Sequence of chain 23.B:
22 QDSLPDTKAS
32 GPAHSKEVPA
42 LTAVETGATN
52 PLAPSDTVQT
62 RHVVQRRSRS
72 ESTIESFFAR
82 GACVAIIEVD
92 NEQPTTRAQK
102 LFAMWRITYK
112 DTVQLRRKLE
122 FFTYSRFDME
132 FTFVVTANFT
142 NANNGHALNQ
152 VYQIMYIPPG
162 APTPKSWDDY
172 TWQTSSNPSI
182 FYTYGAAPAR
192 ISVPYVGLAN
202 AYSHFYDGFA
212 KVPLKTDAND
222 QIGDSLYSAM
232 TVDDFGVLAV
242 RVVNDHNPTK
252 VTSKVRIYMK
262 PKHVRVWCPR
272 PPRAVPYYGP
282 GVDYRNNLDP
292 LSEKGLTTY

Sequence of chain 24.D:
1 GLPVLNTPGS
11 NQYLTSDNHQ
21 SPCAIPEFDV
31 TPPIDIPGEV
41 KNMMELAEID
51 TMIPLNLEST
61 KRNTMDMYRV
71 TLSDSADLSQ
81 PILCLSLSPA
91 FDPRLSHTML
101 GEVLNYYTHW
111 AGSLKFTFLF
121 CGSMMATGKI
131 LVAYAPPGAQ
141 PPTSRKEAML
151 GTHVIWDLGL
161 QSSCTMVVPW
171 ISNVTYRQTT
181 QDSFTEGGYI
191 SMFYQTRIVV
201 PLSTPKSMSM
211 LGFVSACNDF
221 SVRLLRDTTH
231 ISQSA

Binding-site contacts:
Ligand atom N3 contacts residue ILE192 of chain 23.B at 3.7 Å.
Ligand atom C3 contacts residue TYR157 of chain 23.B at 3.4 Å (hydrophobic).
Ligand atom C16 contacts residue MET130 of chain 23.B at 3.8 Å (hydrophobic).
Ligand atom C19 contacts residue TYR110 of chain 23.B at 3.8 Å (hydrophobic).
Ligand atom C4 contacts residue TYR157 of chain 23.B at 3.5 Å (hydrophobic).
Ligand atom C7 contacts residue ILE25 of chain 23.D at 3.8 Å (hydrophobic).
Ligand atom O15 contacts residue MET130 of chain 23.B at 3.8 Å.
Ligand atom N3 contacts residue LEU239 of chain 23.B at 3.8 Å.
Ligand atom O23 contacts residue TYR110 of chain 23.B at 3.5 Å.
Ligand atom C7 contacts residue VAL194 of chain 23.B at 3.6 Å (hydrophobic).
Ligand atom C10 contacts residue PHE132 of chain 23.B at 3.7 Å (hydrophobic).
Ligand atom C7 contacts residue TYR157 of chain 23.B at 3.5 Å (hydrophobic).
Ligand atom O23 contacts residue PHE236 of chain 23.B at 3.3 Å.
Ligand atom C4 contacts residue ALA24 of chain 23.D at 3.9 Å (hydrophobic).
Ligand atom C18 contacts residue TYR110 of chain 23.B at 3.8 Å (hydrophobic).
Ligand atom O24 contacts residue PHE236 of chain 23.B at 3.9 Å.
Ligand atom C8 contacts residue TYR157 of chain 23.B at 3.4 Å (hydrophobic).
Ligand atom C12 contacts residue PHE236 of chain 23.B at 3.7 Å (hydrophobic).
Ligand atom C19 contacts residue PHE236 of chain 23.B at 3.6 Å (hydrophobic).
Ligand atom O24 contacts residue THR109 of chain 23.B at 3.6 Å.
Ligand atom N4 contacts residue ILE192 of chain 23.B at 3.6 Å.
Ligand atom C22 contacts residue TYR110 of chain 23.B at 3.3 Å (hydrophobic).
Ligand atom C13 contacts residue PHE236 of chain 23.B at 3.8 Å (hydrophobic).
Ligand atom C13 contacts residue ILE108 of chain 23.B at 3.6 Å (hydrophobic).
Ligand atom C25 contacts residue THR109 of chain 23.B at 3.2 Å.
Ligand atom C22 contacts residue PHE236 of chain 23.B at 3.3 Å (hydrophobic).
Ligand atom C11 contacts residue PHE132 of chain 23.B at 3.5 Å (hydrophobic).
Ligand atom C10 contacts residue ILE108 of chain 23.B at 3.5 Å (hydrophobic).
Ligand atom C8 contacts residue VAL194 of chain 23.B at 3.8 Å (hydrophobic).
Ligand atom C21 contacts residue TYR203 of chain 23.B at 3.7 Å (hydrophobic).
Ligand atom N4 contacts residue LEU239 of chain 23.B at 3.6 Å.
Ligand atom C1 contacts residue ILE155 of chain 23.B at 3.8 Å (hydrophobic).
Ligand atom C17 contacts residue MET130 of chain 23.B at 3.7 Å (hydrophobic).
Ligand atom C20 contacts residue PHE236 of chain 23.B at 3.4 Å (hydrophobic).
Ligand atom C3 contacts residue ALA24 of chain 23.D at 3.6 Å (hydrophobic).
Ligand atom C9 contacts residue VAL194 of chain 23.B at 3.8 Å (hydrophobic).
Ligand atom O24 contacts residue TYR110 of chain 23.B at 3.3 Å.
Ligand atom C1 contacts residue ILE181 of chain 23.B at 3.5 Å (hydrophobic).
Ligand atom N6 contacts residue VAL194 of chain 23.B at 3.6 Å.
Ligand atom C3 contacts residue PRO179 of chain 23.B at 3.6 Å (hydrophobic).

Sequence of chain 23.D:
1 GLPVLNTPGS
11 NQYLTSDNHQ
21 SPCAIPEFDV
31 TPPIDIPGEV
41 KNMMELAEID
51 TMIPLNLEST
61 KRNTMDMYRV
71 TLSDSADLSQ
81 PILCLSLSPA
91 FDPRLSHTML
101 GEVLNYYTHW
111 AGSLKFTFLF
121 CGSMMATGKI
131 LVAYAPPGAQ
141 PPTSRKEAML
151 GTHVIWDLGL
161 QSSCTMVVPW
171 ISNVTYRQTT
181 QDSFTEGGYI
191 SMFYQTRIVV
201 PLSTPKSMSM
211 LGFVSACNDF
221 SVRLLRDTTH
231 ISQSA

The small molecule below binds the protein below.
Small molecule (SMILES): CCOC(=O)c1ccc(OCCCC2CCN(c3ccc(C)nn3)CC2)cc1